A protein and the small-molecule ligand that binds it are described below.
Small molecule (SMILES): O=P(O)(O)OC[C@H]1O[C@](O)(COP(=O)(O)O)[C@@H](O)[C@@H]1O

Sequence of chain 1.B:
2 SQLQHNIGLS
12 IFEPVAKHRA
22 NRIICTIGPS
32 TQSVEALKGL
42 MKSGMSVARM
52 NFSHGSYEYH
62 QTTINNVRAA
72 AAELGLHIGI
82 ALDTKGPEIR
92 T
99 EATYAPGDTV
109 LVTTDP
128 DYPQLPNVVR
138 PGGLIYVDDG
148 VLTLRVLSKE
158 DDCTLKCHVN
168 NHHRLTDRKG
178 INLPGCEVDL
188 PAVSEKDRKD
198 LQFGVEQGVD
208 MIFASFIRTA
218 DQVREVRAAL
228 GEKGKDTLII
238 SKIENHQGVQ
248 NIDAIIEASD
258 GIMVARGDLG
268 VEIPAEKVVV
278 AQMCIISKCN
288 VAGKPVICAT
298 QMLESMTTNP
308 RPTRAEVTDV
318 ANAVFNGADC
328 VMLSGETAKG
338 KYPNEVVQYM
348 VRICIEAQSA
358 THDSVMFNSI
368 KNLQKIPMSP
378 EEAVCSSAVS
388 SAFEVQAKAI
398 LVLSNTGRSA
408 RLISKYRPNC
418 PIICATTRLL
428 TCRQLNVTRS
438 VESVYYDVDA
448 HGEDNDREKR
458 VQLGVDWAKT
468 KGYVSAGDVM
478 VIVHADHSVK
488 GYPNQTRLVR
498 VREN

Binding-site contacts:
Ligand atom O4P contacts residue GLY404 of chain 1.B at 4.0 Å.
Ligand atom P2 contacts residue THR403 of chain 1.B at 3.9 Å.
Ligand atom O4P contacts residue ARG405 of chain 1.B at 4.0 Å.
Ligand atom O2P contacts residue ARG457 of chain 1.B at 3.7 Å.
Ligand atom O6P contacts residue ASN402 of chain 1.B at 3.3 Å (h-bond).
Ligand atom O4P contacts residue THR403 of chain 1.B at 4.3 Å.
Ligand atom O6P contacts residue THR403 of chain 1.B at 2.7 Å (h-bond).
Ligand atom O4 contacts residue ALA482 of chain 1.B at 4.0 Å.
Ligand atom O3P contacts residue ARG454 of chain 1.B at 4.1 Å.
Ligand atom O6 contacts residue LEU400 of chain 1.B at 4.1 Å.
Ligand atom O4 contacts residue LEU400 of chain 1.B at 3.6 Å.
Ligand atom O4P contacts residue ASN402 of chain 1.B at 4.0 Å.
Ligand atom O4P contacts residue SER406 of chain 1.B at 3.1 Å (h-bond).
Ligand atom C3 contacts residue LEU400 of chain 1.B at 4.0 Å (hydrophobic).
Ligand atom C5 contacts residue TYR489 of chain 1.B at 3.8 Å (hydrophobic).
Ligand atom O4 contacts residue PRO490 of chain 1.B at 3.6 Å.
Ligand atom O3P contacts residue ARG457 of chain 1.B at 3.7 Å.
Ligand atom O3 contacts residue HIS481 of chain 1.B at 4.3 Å.
Ligand atom C6 contacts residue SER406 of chain 1.B at 4.2 Å.
Ligand atom C6 contacts residue GLY488 of chain 1.B at 3.5 Å.
Ligand atom O1P contacts residue ARG457 of chain 1.B at 2.0 Å (salt-bridge).
Ligand atom C6 contacts residue TYR489 of chain 1.B at 4.0 Å (hydrophobic).
Ligand atom O5P contacts residue SER406 of chain 1.B at 3.7 Å.
Ligand atom P2 contacts residue SER406 of chain 1.B at 3.9 Å.
Ligand atom O6P contacts residue GLY404 of chain 1.B at 3.9 Å.
Ligand atom O4 contacts residue HIS481 of chain 1.B at 3.9 Å.
Ligand atom O4P contacts residue SER401 of chain 1.B at 2.6 Å.
Ligand atom P2 contacts residue SER401 of chain 1.B at 3.9 Å.
Ligand atom O2 contacts residue LEU400 of chain 1.B at 4.2 Å.
Ligand atom C4 contacts residue LEU400 of chain 1.B at 3.2 Å (hydrophobic).
Ligand atom P1 contacts residue ARG457 of chain 1.B at 3.1 Å.
Ligand atom C5 contacts residue GLY488 of chain 1.B at 3.4 Å.
Ligand atom O5 contacts residue GLY488 of chain 1.B at 3.6 Å.
Ligand atom O1 contacts residue ARG454 of chain 1.B at 3.7 Å.
Ligand atom O6 contacts residue SER401 of chain 1.B at 3.9 Å.
Ligand atom O6P contacts residue SER401 of chain 1.B at 4.0 Å.
Ligand atom P2 contacts residue ASN402 of chain 1.B at 4.0 Å.
Ligand atom O3 contacts residue LEU400 of chain 1.B at 3.6 Å (h-bond).
Ligand atom O4 contacts residue TYR489 of chain 1.B at 3.7 Å.
Ligand atom O6 contacts residue ASN402 of chain 1.B at 3.9 Å.